Binding-site contacts:
Ligand atom C10 contacts residue GLN305 of chain 1.A at 3.9 Å.
Ligand atom O2 contacts residue GLN305 of chain 1.A at 2.9 Å (h-bond).
Ligand atom O2 contacts residue PHE308 of chain 1.A at 3.6 Å.
Ligand atom O6 contacts residue MET209 of chain 1.A at 3.8 Å.
Ligand atom O1 contacts residue HIS96 of chain 1.A at 3.0 Å (h-bond).
Ligand atom C13 contacts residue TYR95 of chain 1.A at 3.9 Å (hydrophobic).
Ligand atom O4 contacts residue ILE312 of chain 1.A at 3.6 Å.
Ligand atom O3 contacts residue GLN305 of chain 1.A at 3.1 Å (h-bond).
Ligand atom O3 contacts residue PHE308 of chain 1.A at 4.0 Å.
Ligand atom C13 contacts residue PHE308 of chain 1.A at 3.7 Å (hydrophobic).
Ligand atom C4 contacts residue MET209 of chain 1.A at 4.0 Å (hydrophobic).
Ligand atom C11 contacts residue ILE272 of chain 1.A at 3.6 Å (hydrophobic).
Ligand atom C12 contacts residue ASN257 of chain 1.A at 3.6 Å.
Ligand atom C19 contacts residue GLN305 of chain 1.A at 3.6 Å.
Ligand atom C21 contacts residue ILE312 of chain 1.A at 3.8 Å (hydrophobic).
Ligand atom C9 contacts residue PHE308 of chain 1.A at 3.4 Å (hydrophobic).
Ligand atom C3 contacts residue MET209 of chain 1.A at 3.9 Å (hydrophobic).
Ligand atom C12 contacts residue PHE308 of chain 1.A at 3.8 Å (hydrophobic).
Ligand atom C18 contacts residue MET209 of chain 1.A at 4.0 Å (hydrophobic).
Ligand atom C21 contacts residue MET209 of chain 1.A at 3.9 Å (hydrophobic).
Ligand atom C20 contacts residue TRP268 of chain 1.A at 3.9 Å (hydrophobic).
Ligand atom C5 contacts residue PHE308 of chain 1.A at 3.8 Å (hydrophobic).
Ligand atom C6 contacts residue EDO1 of chain 1.F at 3.8 Å.
Ligand atom O3 contacts residue ILE272 of chain 1.A at 3.5 Å.
Ligand atom O5 contacts residue ILE312 of chain 1.A at 3.3 Å.
Ligand atom C20 contacts residue ILE272 of chain 1.A at 3.9 Å (hydrophobic).
Ligand atom C19 contacts residue PHE308 of chain 1.A at 3.8 Å (hydrophobic).
Ligand atom C10 contacts residue ILE272 of chain 1.A at 4.0 Å (hydrophobic).
Ligand atom C1 contacts residue ILE272 of chain 1.A at 3.8 Å (hydrophobic).
Ligand atom C11 contacts residue PHE308 of chain 1.A at 3.5 Å (hydrophobic).
Ligand atom C20 contacts residue THR269 of chain 1.A at 3.6 Å.
Ligand atom C16 contacts residue PHE308 of chain 1.A at 4.0 Å (hydrophobic).
Ligand atom C1 contacts residue HIS96 of chain 1.A at 4.0 Å.
Ligand atom O5 contacts residue PHE308 of chain 1.A at 3.7 Å.
Ligand atom C19 contacts residue MET293 of chain 1.A at 3.6 Å (hydrophobic).
Ligand atom C10 contacts residue PHE308 of chain 1.A at 3.3 Å (hydrophobic).
Ligand atom C8 contacts residue PHE308 of chain 1.A at 3.4 Å (hydrophobic).
Ligand atom C20 contacts residue GLN305 of chain 1.A at 3.9 Å.
Ligand atom C20 contacts residue ASN257 of chain 1.A at 3.8 Å.
Ligand atom C15 contacts residue MET293 of chain 1.A at 3.8 Å (hydrophobic).

A small-molecule ligand and the protein it binds are described below.
Small molecule (SMILES): COc1cc(C[C@H]2C(=O)OC[C@@H]2Cc2ccc(OC)c(OC)c2)ccc1O

Sequence of chain 1.A:
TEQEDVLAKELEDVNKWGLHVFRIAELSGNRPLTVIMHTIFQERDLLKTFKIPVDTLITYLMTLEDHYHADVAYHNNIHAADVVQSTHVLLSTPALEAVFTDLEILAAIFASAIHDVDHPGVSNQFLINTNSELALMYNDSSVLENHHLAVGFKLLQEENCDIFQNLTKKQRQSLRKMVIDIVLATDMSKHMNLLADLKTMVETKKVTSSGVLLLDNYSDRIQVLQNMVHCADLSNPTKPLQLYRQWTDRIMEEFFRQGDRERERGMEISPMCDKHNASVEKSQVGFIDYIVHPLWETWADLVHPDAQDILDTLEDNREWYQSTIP